Sequence of chain 1.A:
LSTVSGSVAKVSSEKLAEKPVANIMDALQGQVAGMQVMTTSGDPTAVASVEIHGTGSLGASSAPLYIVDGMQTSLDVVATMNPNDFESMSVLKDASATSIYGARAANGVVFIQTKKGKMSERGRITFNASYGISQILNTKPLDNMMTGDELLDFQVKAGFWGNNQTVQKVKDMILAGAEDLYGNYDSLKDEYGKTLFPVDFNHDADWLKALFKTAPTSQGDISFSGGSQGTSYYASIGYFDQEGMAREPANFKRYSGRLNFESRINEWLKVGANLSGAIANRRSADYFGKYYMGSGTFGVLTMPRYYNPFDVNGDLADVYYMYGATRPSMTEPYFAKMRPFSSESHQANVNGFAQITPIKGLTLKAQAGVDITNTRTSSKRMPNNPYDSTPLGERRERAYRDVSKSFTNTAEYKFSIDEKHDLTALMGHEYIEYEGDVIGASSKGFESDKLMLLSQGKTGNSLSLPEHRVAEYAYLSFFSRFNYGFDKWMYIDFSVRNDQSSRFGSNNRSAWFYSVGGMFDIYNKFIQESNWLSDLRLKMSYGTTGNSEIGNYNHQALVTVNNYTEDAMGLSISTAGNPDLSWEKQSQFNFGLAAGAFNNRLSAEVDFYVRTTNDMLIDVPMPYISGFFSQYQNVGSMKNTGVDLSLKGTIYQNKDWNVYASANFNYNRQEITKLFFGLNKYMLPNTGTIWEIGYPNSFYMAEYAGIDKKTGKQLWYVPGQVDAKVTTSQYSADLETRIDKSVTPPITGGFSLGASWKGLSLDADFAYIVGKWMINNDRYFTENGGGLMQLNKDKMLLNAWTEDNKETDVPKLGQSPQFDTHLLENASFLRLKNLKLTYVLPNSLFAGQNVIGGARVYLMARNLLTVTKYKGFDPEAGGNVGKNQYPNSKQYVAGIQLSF

Binding-site contacts:
Ligand atom N contacts residue GLY59 of chain 1.D at 3.5 Å (h-bond).
Ligand atom CD contacts residue LYS980 of chain 1.A at 3.3 Å.
Ligand atom CA contacts residue ASN874 of chain 1.A at 3.4 Å.
Ligand atom CA contacts residue ASN60 of chain 1.D at 3.4 Å.
Ligand atom OE1 contacts residue ASN780 of chain 1.A at 3.1 Å.
Ligand atom N contacts residue MET387 of chain 1.A at 3.6 Å.
Ligand atom OG contacts residue TYR385 of chain 1.A at 3.0 Å (h-bond).
Ligand atom O contacts residue LYS980 of chain 1.A at 3.1 Å.
Ligand atom CA contacts residue ASN780 of chain 1.A at 3.2 Å.
Ligand atom CB contacts residue TYR386 of chain 1.A at 3.3 Å (hydrophobic).
Ligand atom C contacts residue GLY59 of chain 1.D at 3.5 Å.
Ligand atom CA contacts residue LYS980 of chain 1.A at 3.6 Å.
Ligand atom CA contacts residue GLY59 of chain 1.D at 3.6 Å.
Ligand atom CA contacts residue ASN977 of chain 1.A at 3.4 Å.
Ligand atom O contacts residue ASN874 of chain 1.A at 3.1 Å (h-bond).
Ligand atom O contacts residue GLY59 of chain 1.D at 3.5 Å (h-bond).
Ligand atom O contacts residue ASN60 of chain 1.D at 3.1 Å (h-bond).
Ligand atom CA contacts residue PHE878 of chain 1.A at 3.3 Å (hydrophobic).
Ligand atom NH2 contacts residue LYS980 of chain 1.A at 3.2 Å (salt-bridge).
Ligand atom C contacts residue ASN780 of chain 1.A at 3.4 Å.
Ligand atom N contacts residue ASN780 of chain 1.A at 3.0 Å (h-bond).
Ligand atom CG2 contacts residue SER61 of chain 1.D at 3.1 Å.
Ligand atom O contacts residue ASN60 of chain 1.D at 3.2 Å (h-bond).
Ligand atom C contacts residue TYR385 of chain 1.A at 3.6 Å (hydrophobic).
Ligand atom O contacts residue VAL978 of chain 1.A at 3.4 Å.
Ligand atom OG contacts residue PHE916 of chain 1.A at 3.4 Å.
Ligand atom N contacts residue ASN874 of chain 1.A at 3.6 Å (h-bond).
Ligand atom N contacts residue GLY59 of chain 1.D at 3.6 Å.
Ligand atom O contacts residue TYR385 of chain 1.A at 3.4 Å.
Ligand atom O contacts residue TYR386 of chain 1.A at 3.3 Å.
Ligand atom N contacts residue PHE878 of chain 1.A at 3.6 Å.
Ligand atom CA contacts residue TYR385 of chain 1.A at 3.4 Å (hydrophobic).
Ligand atom OD1 contacts residue TYR385 of chain 1.A at 3.4 Å.
Ligand atom N contacts residue ASN977 of chain 1.A at 3.2 Å (h-bond).
Ligand atom O contacts residue ASN977 of chain 1.A at 3.5 Å (h-bond).
Ligand atom C contacts residue ASN977 of chain 1.A at 3.2 Å.
Ligand atom O contacts residue THR781 of chain 1.A at 3.5 Å.
Ligand atom N contacts residue ASN977 of chain 1.A at 3.2 Å (h-bond).
Ligand atom CB contacts residue ASN780 of chain 1.A at 3.6 Å.
Ligand atom N contacts residue TYR385 of chain 1.A at 2.9 Å (h-bond).

This small molecule binds to this protein.
Small molecule (SMILES): C[C@H](N)C(=O)N[C@@H](CO)C(=O)N[C@H](C(=O)N[C@H](C(=O)NCC(=O)N[C@@H](C)C(=O)N[C@@H](CC(N)=O)C(=O)N[C@@H](CO)C(=O)N[C@@H](CCC(N)=O)C(=O)N[C@@H](CCCN=C(N)N)C(=O)NCC(=O)N[C@@H](CO)C(=O)NCC=O)[C@@H](C)O)[C@@H](C)O

Sequence of chain 1.D:
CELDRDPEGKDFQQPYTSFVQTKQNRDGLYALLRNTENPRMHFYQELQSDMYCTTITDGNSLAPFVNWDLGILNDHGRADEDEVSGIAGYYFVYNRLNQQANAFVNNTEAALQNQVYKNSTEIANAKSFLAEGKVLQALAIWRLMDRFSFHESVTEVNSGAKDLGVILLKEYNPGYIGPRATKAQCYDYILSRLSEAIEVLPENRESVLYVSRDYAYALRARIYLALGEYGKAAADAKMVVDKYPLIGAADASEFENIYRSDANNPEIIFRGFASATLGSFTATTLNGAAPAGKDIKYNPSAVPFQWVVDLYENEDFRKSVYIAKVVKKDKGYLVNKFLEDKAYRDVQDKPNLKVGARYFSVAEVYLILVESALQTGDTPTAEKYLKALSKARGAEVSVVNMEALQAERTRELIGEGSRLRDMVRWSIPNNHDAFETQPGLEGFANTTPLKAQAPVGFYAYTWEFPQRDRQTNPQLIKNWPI